Binding-site contacts:
Ligand atom CD1 contacts residue GLY27 of chain 1.A at 3.0 Å.
Ligand atom CB contacts residue ASN25 of chain 1.A at 3.6 Å.
Ligand atom CA contacts residue GLY152 of chain 1.A at 3.3 Å.
Ligand atom O contacts residue ASP29 of chain 1.A at 3.2 Å (salt-bridge).
Ligand atom OE1 contacts residue ARG8 of chain 1.A at 3.4 Å (salt-bridge).
Ligand atom OH contacts residue VAL186 of chain 1.A at 3.5 Å.
Ligand atom C contacts residue GLY152 of chain 1.A at 3.6 Å.
Ligand atom CA contacts residue GLY48 of chain 1.A at 3.5 Å.
Ligand atom CD2 contacts residue GLY131 of chain 1.A at 3.5 Å.
Ligand atom N contacts residue ASP134 of chain 1.A at 3.4 Å (salt-bridge).
Ligand atom N contacts residue GLY131 of chain 1.A at 3.1 Å (h-bond).
Ligand atom CA contacts residue ASP134 of chain 1.A at 3.2 Å.
Ligand atom CZ contacts residue VAL82 of chain 1.A at 3.5 Å (hydrophobic).
Ligand atom OD1 contacts residue ARG112 of chain 1.A at 3.3 Å (salt-bridge).
Ligand atom CB contacts residue ASN129 of chain 1.A at 3.6 Å.
Ligand atom O contacts residue ILE151 of chain 1.A at 3.4 Å.
Ligand atom CE1 contacts residue PRO81 of chain 1.A at 3.5 Å (hydrophobic).
Ligand atom C contacts residue GLY27 of chain 1.A at 3.6 Å.
Ligand atom N contacts residue ASP133 of chain 1.A at 2.5 Å (salt-bridge).
Ligand atom CB contacts residue GLY48 of chain 1.A at 3.1 Å.
Ligand atom N contacts residue ASP133 of chain 1.A at 3.0 Å (salt-bridge).
Ligand atom N contacts residue GLY48 of chain 1.A at 2.7 Å (h-bond).
Ligand atom CA contacts residue GLY27 of chain 1.A at 2.9 Å.
Ligand atom O contacts residue GLY152 of chain 1.A at 3.2 Å (h-bond).
Ligand atom CG contacts residue GLY152 of chain 1.A at 3.5 Å.
Ligand atom O contacts residue ASP133 of chain 1.A at 3.1 Å (salt-bridge).
Ligand atom CE2 contacts residue VAL82 of chain 1.A at 3.2 Å (hydrophobic).
Ligand atom CB contacts residue ARG8 of chain 1.A at 3.3 Å.
Ligand atom OH contacts residue ARG112 of chain 1.A at 3.3 Å (salt-bridge).
Ligand atom CA contacts residue GLY48 of chain 1.A at 3.2 Å.
Ligand atom O contacts residue GLY153 of chain 1.A at 3.5 Å.
Ligand atom CD2 contacts residue VAL82 of chain 1.A at 3.4 Å (hydrophobic).
Ligand atom CB contacts residue GLY27 of chain 1.A at 3.4 Å.
Ligand atom N contacts residue GLY27 of chain 1.A at 3.4 Å (h-bond).
Ligand atom N contacts residue GLY152 of chain 1.A at 2.9 Å (h-bond).
Ligand atom CD1 contacts residue LEU127 of chain 1.A at 3.5 Å (hydrophobic).
Ligand atom N contacts residue ASN25 of chain 1.A at 3.5 Å (h-bond).
Ligand atom C contacts residue GLY48 of chain 1.A at 3.5 Å.
Ligand atom CG contacts residue GLY27 of chain 1.A at 3.6 Å.
Ligand atom O contacts residue ASN129 of chain 1.A at 2.7 Å (h-bond).

Sequence of chain 1.A:
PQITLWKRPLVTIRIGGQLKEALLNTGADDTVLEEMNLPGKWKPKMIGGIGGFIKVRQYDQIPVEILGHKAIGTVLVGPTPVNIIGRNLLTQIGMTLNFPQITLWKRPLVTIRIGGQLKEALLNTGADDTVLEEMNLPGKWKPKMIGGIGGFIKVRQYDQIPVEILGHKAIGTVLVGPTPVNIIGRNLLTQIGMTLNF

A protein and the small-molecule ligand that binds it are described below.
Small molecule (SMILES): CC(C)[C@H](NC(=O)[C@H](Cc1ccc(O)cc1)NC(=O)[C@H](Cc1ccccc1)NC(=O)[C@@H](NC(=O)[C@H](CCC(=O)O)NC(=O)[C@H](C)N)[C@@H](C)O)C(=O)N[C@H](C=O)CC(=O)O